Sequence of chain 1.A:
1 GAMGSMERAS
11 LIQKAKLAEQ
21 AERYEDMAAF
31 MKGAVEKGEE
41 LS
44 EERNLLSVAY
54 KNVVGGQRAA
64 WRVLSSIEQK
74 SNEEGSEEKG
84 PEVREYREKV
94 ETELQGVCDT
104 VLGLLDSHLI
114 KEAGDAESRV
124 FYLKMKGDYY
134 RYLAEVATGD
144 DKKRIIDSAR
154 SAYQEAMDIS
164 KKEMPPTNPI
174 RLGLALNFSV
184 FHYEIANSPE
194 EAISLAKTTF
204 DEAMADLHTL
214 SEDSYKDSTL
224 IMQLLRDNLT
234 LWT

A small-molecule ligand and the protein it binds are described below.
Small molecule (SMILES): C[C@@H](OP(=O)(O)O)[C@H](NC(=O)[C@H](CC1=CNCN1)NC(=O)[C@H](CCCNC(N)=[NH2+])NC(=O)[C@H](CCC(=O)O)NC(=O)[C@@H](N)CC(N)=O)C(=O)N[C@@H](CSO)C(=O)O

Binding-site contacts:
Ligand atom CG2 contacts residue ARG134 of chain 1.A at 3.7 Å.
Ligand atom OXT contacts residue LYS127 of chain 1.A at 2.9 Å (salt-bridge).
Ligand atom C contacts residue LYS54 of chain 1.A at 3.8 Å.
Ligand atom N contacts residue ASN180 of chain 1.A at 3.0 Å (h-bond).
Ligand atom O1P contacts residue ARG61 of chain 1.A at 2.9 Å (salt-bridge).
Ligand atom CG2 contacts residue VAL183 of chain 1.A at 3.8 Å (hydrophobic).
Ligand atom NH1 contacts residue GLU187 of chain 1.A at 2.9 Å (salt-bridge).
Ligand atom O2P contacts residue ARG134 of chain 1.A at 2.8 Å (salt-bridge).
Ligand atom OD contacts residue GLY176 of chain 1.A at 3.8 Å.
Ligand atom NE contacts residue GLU187 of chain 1.A at 2.9 Å (salt-bridge).
Ligand atom OD contacts residue LYS127 of chain 1.A at 3.7 Å.
Ligand atom CA contacts residue ASN180 of chain 1.A at 3.2 Å.
Ligand atom CA contacts residue ASN231 of chain 1.A at 3.4 Å.
Ligand atom N contacts residue ASN231 of chain 1.A at 2.8 Å (h-bond).
Ligand atom CB contacts residue ASN231 of chain 1.A at 3.7 Å.
Ligand atom O contacts residue VAL183 of chain 1.A at 3.5 Å.
Ligand atom CG contacts residue LEU227 of chain 1.A at 3.7 Å (hydrophobic).
Ligand atom O2P contacts residue TYR135 of chain 1.A at 2.5 Å (h-bond).
Ligand atom P contacts residue TYR135 of chain 1.A at 3.7 Å.
Ligand atom O3P contacts residue ARG61 of chain 1.A at 2.8 Å (salt-bridge).
Ligand atom CD2 contacts residue ASP230 of chain 1.A at 3.4 Å.
Ligand atom CD2 contacts residue LEU227 of chain 1.A at 3.5 Å (hydrophobic).
Ligand atom P contacts residue ARG134 of chain 1.A at 3.8 Å.
Ligand atom O contacts residue LYS54 of chain 1.A at 3.2 Å.
Ligand atom O3P contacts residue ARG134 of chain 1.A at 2.8 Å (salt-bridge).
Ligand atom CD2 contacts residue ASN231 of chain 1.A at 3.5 Å.
Ligand atom C contacts residue ASN180 of chain 1.A at 3.6 Å.
Ligand atom O contacts residue LEU179 of chain 1.A at 3.5 Å.
Ligand atom CG2 contacts residue ASN180 of chain 1.A at 3.7 Å.
Ligand atom O contacts residue LEU234 of chain 1.A at 3.7 Å.
Ligand atom NE2 contacts residue ASP230 of chain 1.A at 2.8 Å (salt-bridge).
Ligand atom SG contacts residue GLY176 of chain 1.A at 3.6 Å.
Ligand atom CZ contacts residue GLU187 of chain 1.A at 3.5 Å.
Ligand atom CB contacts residue ASN180 of chain 1.A at 3.3 Å.
Ligand atom N contacts residue LEU234 of chain 1.A at 3.6 Å.
Ligand atom O contacts residue ASN231 of chain 1.A at 3.1 Å (h-bond).
Ligand atom P contacts residue ARG61 of chain 1.A at 3.7 Å.
Ligand atom CD contacts residue GLU187 of chain 1.A at 3.6 Å.
Ligand atom OXT contacts residue ASN180 of chain 1.A at 2.8 Å (h-bond).
Ligand atom C contacts residue ASN231 of chain 1.A at 3.6 Å.